Binding-site contacts:
Ligand atom N7 contacts residue ASN135 of chain 1.A at 3.1 Å (h-bond).
Ligand atom O6 contacts residue ALA204 of chain 1.A at 2.9 Å (h-bond).
Ligand atom O2G contacts residue GLY84 of chain 1.A at 2.6 Å (h-bond).
Ligand atom O4' contacts residue LYS136 of chain 1.A at 3.3 Å (salt-bridge).
Ligand atom N2 contacts residue ARG139 of chain 1.A at 3.6 Å.
Ligand atom PG contacts residue MG1 of chain 1.D at 3.2 Å.
Ligand atom O1B contacts residue MG1 of chain 1.D at 2.0 Å.
Ligand atom O6 contacts residue LYS136 of chain 1.A at 3.3 Å.
Ligand atom O2A contacts residue LYS25 of chain 1.A at 2.8 Å (salt-bridge).
Ligand atom O2B contacts residue THR21 of chain 1.A at 3.2 Å (h-bond).
Ligand atom PB contacts residue LYS23 of chain 1.A at 3.5 Å.
Ligand atom O3A contacts residue GLY22 of chain 1.A at 3.1 Å (h-bond).
Ligand atom C6 contacts residue LYS136 of chain 1.A at 3.5 Å.
Ligand atom C4 contacts residue HIS205 of chain 1.A at 3.3 Å.
Ligand atom O1B contacts residue THR24 of chain 1.A at 2.9 Å (h-bond).
Ligand atom N3 contacts residue HIS205 of chain 1.A at 3.2 Å.
Ligand atom N1 contacts residue ASP138 of chain 1.A at 2.7 Å (salt-bridge).
Ligand atom O2B contacts residue GLY22 of chain 1.A at 3.0 Å (h-bond).
Ligand atom O2G contacts residue LYS23 of chain 1.A at 2.6 Å (salt-bridge).
Ligand atom O6 contacts residue SER203 of chain 1.A at 3.4 Å (h-bond).
Ligand atom O6 contacts residue ASP138 of chain 1.A at 3.4 Å (salt-bridge).
Ligand atom O1A contacts residue GLN36 of chain 1.A at 3.2 Å (h-bond).
Ligand atom O2A contacts residue GLY22 of chain 1.A at 3.5 Å.
Ligand atom C2 contacts residue HIS205 of chain 1.A at 3.4 Å.
Ligand atom C6 contacts residue ASP138 of chain 1.A at 3.4 Å.
Ligand atom PB contacts residue MG1 of chain 1.D at 3.2 Å.
Ligand atom O3B contacts residue MG1 of chain 1.D at 3.4 Å.
Ligand atom O2' contacts residue HIS205 of chain 1.A at 2.9 Å (h-bond).
Ligand atom N2 contacts residue ASP138 of chain 1.A at 2.9 Å (salt-bridge).
Ligand atom O3B contacts residue ALA20 of chain 1.A at 3.0 Å (h-bond).
Ligand atom N2 contacts residue HIS205 of chain 1.A at 3.4 Å (h-bond).
Ligand atom O2' contacts residue LYS25 of chain 1.A at 3.4 Å.
Ligand atom O3G contacts residue MG1 of chain 1.D at 2.1 Å.
Ligand atom O2B contacts residue LYS23 of chain 1.A at 2.8 Å (salt-bridge).
Ligand atom O2A contacts residue THR24 of chain 1.A at 3.5 Å (h-bond).
Ligand atom O6 contacts residue ASN135 of chain 1.A at 3.3 Å (h-bond).
Ligand atom O3G contacts residue THR44 of chain 1.A at 2.9 Å (h-bond).
Ligand atom O1A contacts residue GLY42 of chain 1.A at 3.3 Å (h-bond).
Ligand atom N7 contacts residue ALA204 of chain 1.A at 3.5 Å.
Ligand atom O3A contacts residue ALA20 of chain 1.A at 3.5 Å.

Sequence of chain 1.A:
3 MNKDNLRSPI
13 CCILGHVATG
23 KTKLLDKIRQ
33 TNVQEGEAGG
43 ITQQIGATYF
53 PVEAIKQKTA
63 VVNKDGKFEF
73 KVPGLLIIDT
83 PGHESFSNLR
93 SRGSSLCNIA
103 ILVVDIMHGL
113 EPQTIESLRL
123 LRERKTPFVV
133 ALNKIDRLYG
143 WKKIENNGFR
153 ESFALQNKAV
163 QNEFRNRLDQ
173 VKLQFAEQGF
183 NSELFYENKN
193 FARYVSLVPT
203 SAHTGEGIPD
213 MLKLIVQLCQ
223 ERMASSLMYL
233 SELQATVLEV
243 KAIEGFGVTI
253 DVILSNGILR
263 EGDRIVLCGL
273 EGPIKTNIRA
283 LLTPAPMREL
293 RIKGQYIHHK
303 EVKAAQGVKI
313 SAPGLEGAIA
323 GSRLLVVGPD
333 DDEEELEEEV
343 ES

The small molecule below binds the protein below.
Small molecule (SMILES): Nc1nc2c(ncn2[C@@H]2O[C@H](CO[P](=O)(O)O[P](=O)(O)OP(O)(O)=S)[C@@H](O)[C@H]2O)c(=O)[nH]1